A protein and the small-molecule ligand that binds it are described below.
Small molecule (SMILES): CC(=O)N[C@@H]1[C@@H](O)[C@H](O)[C@@H](CO)O[C@H]1O

Binding-site contacts:
Ligand atom C4 contacts residue ASN154 of chain 9.E at 4.2 Å.
Ligand atom C7 contacts residue ASN154 of chain 9.E at 3.6 Å.
Ligand atom C1 contacts residue SER156 of chain 9.E at 4.5 Å.
Ligand atom O5 contacts residue ASN154 of chain 9.E at 2.4 Å (h-bond).
Ligand atom C8 contacts residue ASN154 of chain 9.E at 4.0 Å.
Ligand atom C5 contacts residue ASN154 of chain 9.E at 3.6 Å.
Ligand atom C1 contacts residue ASN154 of chain 9.E at 1.4 Å.
Ligand atom N2 contacts residue ASN154 of chain 9.E at 2.9 Å (h-bond).
Ligand atom C3 contacts residue ASN154 of chain 9.E at 3.8 Å.
Ligand atom O7 contacts residue ASN154 of chain 9.E at 4.0 Å.
Ligand atom C2 contacts residue ASN154 of chain 9.E at 2.5 Å.
Ligand atom O5 contacts residue SER157 of chain 9.E at 3.9 Å.
Ligand atom C1 contacts residue SER157 of chain 9.E at 4.2 Å.

Sequence of chain 9.E:
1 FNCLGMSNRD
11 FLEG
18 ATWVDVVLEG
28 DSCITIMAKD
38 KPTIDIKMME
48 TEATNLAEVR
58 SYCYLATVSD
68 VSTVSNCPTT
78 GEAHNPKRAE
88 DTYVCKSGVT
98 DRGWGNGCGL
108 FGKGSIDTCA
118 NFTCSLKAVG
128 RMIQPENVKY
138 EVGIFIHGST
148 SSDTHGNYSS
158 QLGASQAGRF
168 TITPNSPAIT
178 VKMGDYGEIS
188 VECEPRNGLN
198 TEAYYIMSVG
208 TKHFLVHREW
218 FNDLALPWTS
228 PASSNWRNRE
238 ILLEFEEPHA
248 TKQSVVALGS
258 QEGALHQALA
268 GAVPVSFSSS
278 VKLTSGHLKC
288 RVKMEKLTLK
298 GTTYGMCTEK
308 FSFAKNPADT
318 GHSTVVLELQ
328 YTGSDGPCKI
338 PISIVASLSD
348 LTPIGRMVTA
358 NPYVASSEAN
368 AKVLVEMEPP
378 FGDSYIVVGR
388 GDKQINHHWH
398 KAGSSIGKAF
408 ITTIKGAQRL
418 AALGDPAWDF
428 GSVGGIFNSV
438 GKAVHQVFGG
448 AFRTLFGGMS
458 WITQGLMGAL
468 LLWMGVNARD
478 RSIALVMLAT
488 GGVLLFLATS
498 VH